Binding-site contacts:
Ligand atom C2 contacts residue LEU161 of chain 1.B at 4.2 Å (hydrophobic).
Ligand atom C2 contacts residue CYS162 of chain 1.B at 3.5 Å (hydrophobic).
Ligand atom HG contacts residue ASP108 of chain 1.B at 3.0 Å.
Ligand atom C2 contacts residue ARG160 of chain 1.B at 3.4 Å.
Ligand atom C2 contacts residue THR323 of chain 1.B at 2.9 Å.
Ligand atom C1 contacts residue THR323 of chain 1.B at 2.9 Å.
Ligand atom HG contacts residue CYS162 of chain 1.B at 3.1 Å.
Ligand atom C1 contacts residue EMT1 of chain 1.N at 4.2 Å.
Ligand atom C2 contacts residue VAL322 of chain 1.B at 4.1 Å (hydrophobic).
Ligand atom C1 contacts residue CYS162 of chain 1.B at 3.9 Å (hydrophobic).
Ligand atom C2 contacts residue GLN321 of chain 1.B at 3.3 Å.
Ligand atom C2 contacts residue EMT1 of chain 1.N at 4.2 Å.
Ligand atom C1 contacts residue ARG160 of chain 1.B at 3.7 Å.
Ligand atom HG contacts residue EMT1 of chain 1.N at 3.7 Å.
Ligand atom HG contacts residue LYS107 of chain 1.B at 4.4 Å.
Ligand atom C1 contacts residue ASP108 of chain 1.B at 4.2 Å.

A small-molecule ligand and the protein it binds are described below.
Small molecule (SMILES): CC[Hg]Sc1ccccc1C(=O)O

Sequence of chain 1.B:
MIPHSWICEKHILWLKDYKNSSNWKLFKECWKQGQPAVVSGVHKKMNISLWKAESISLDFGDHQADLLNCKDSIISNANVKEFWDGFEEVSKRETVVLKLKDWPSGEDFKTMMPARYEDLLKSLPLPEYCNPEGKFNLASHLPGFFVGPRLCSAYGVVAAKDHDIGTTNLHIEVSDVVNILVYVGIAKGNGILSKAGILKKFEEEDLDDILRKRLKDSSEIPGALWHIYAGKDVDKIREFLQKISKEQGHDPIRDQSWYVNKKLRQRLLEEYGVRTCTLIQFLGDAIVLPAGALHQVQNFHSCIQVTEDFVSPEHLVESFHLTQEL